Binding-site contacts:
Ligand atom O2 contacts residue THR52 of chain 1.KA at 4.4 Å.
Ligand atom O1 contacts residue TRP287 of chain 1.KA at 3.0 Å (h-bond).
Ligand atom C2 contacts residue TRP287 of chain 1.KA at 3.8 Å (hydrophobic).
Ligand atom O2 contacts residue SER256 of chain 1.JA at 4.0 Å.
Ligand atom C3 contacts residue ASN254 of chain 1.JA at 4.1 Å.
Ligand atom C6 contacts residue TRP287 of chain 1.KA at 3.8 Å (hydrophobic).
Ligand atom O3 contacts residue ALA257 of chain 1.JA at 4.5 Å.
Ligand atom O2 contacts residue ASN254 of chain 1.JA at 4.0 Å.
Ligand atom O4 contacts residue TRP287 of chain 1.KA at 2.1 Å.
Ligand atom C5 contacts residue TRP287 of chain 1.KA at 3.9 Å (hydrophobic).
Ligand atom O5 contacts residue TRP287 of chain 1.KA at 3.3 Å.
Ligand atom O3 contacts residue ASN254 of chain 1.JA at 3.8 Å.
Ligand atom C3 contacts residue TRP287 of chain 1.KA at 4.3 Å (hydrophobic).
Ligand atom O3 contacts residue TRP287 of chain 1.KA at 3.8 Å.
Ligand atom C4 contacts residue TRP287 of chain 1.KA at 3.4 Å (hydrophobic).
Ligand atom O2 contacts residue ASN55 of chain 1.KA at 3.5 Å (h-bond).
Ligand atom C1 contacts residue TRP287 of chain 1.KA at 3.8 Å (hydrophobic).

Sequence of chain 1.JA:
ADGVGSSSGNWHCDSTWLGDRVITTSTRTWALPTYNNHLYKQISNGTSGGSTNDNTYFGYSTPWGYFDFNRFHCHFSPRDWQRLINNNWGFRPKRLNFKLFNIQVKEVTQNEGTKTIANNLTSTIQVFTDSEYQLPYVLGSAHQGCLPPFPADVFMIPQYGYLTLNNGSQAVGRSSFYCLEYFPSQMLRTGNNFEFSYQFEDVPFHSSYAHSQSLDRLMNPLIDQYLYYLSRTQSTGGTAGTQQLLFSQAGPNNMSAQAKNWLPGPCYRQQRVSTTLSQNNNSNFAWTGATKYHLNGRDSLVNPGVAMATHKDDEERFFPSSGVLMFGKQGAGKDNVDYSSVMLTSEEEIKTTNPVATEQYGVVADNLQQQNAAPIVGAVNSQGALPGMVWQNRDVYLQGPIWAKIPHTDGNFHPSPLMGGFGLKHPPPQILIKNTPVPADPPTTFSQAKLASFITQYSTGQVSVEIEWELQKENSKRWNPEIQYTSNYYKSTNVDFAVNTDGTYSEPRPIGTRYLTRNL

The small molecule below binds the protein below.
Small molecule (SMILES): OC[C@H]1O[C@@H](O)[C@H](O)[C@@H](O)[C@H]1O

Sequence of chain 1.KA:
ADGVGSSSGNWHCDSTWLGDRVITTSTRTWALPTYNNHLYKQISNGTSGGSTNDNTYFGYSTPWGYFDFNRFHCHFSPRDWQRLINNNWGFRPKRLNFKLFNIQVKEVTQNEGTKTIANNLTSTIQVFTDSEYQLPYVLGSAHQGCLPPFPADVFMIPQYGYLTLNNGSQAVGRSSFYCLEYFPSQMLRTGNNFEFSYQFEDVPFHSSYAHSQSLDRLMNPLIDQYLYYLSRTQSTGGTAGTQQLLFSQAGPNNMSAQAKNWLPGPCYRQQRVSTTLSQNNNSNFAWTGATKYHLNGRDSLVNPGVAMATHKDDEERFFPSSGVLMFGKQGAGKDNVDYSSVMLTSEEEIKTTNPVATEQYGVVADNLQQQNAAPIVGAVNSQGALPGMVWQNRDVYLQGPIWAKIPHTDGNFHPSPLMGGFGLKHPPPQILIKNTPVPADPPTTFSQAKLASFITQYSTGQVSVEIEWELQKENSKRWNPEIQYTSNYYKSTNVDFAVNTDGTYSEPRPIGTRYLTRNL